Binding-site contacts:
Ligand atom N6 contacts residue GLY420 of chain 1.A at 3.7 Å.
Ligand atom N7 contacts residue SER415 of chain 1.A at 3.9 Å.
Ligand atom N1 contacts residue VAL202 of chain 1.A at 3.5 Å.
Ligand atom N7 contacts residue ASN392 of chain 1.A at 4.2 Å.
Ligand atom C2' contacts residue PRO414 of chain 1.A at 3.6 Å (hydrophobic).
Ligand atom N6 contacts residue VAL202 of chain 1.A at 4.2 Å.
Ligand atom C8 contacts residue HIS413 of chain 1.A at 3.9 Å.
Ligand atom N6 contacts residue GLY422 of chain 1.A at 3.3 Å (h-bond).
Ligand atom C6 contacts residue PRO203 of chain 1.A at 4.0 Å (hydrophobic).
Ligand atom N1 contacts residue PRO203 of chain 1.A at 4.2 Å.
Ligand atom N1 contacts residue GLY422 of chain 1.A at 2.9 Å (h-bond).
Ligand atom C5 contacts residue ARG91 of chain 1.A at 4.2 Å.
Ligand atom C5 contacts residue PRO203 of chain 1.A at 3.8 Å (hydrophobic).
Ligand atom N4 contacts residue ASP201 of chain 1.A at 2.6 Å.
Ligand atom C4 contacts residue PRO203 of chain 1.A at 4.0 Å (hydrophobic).
Ligand atom C2' contacts residue HIS413 of chain 1.A at 3.7 Å.
Ligand atom C5 contacts residue ASP201 of chain 1.A at 3.3 Å.
Ligand atom C6 contacts residue GLY422 of chain 1.A at 3.7 Å.
Ligand atom C4 contacts residue ASP201 of chain 1.A at 3.5 Å.
Ligand atom N6 contacts residue PHE421 of chain 1.A at 3.8 Å.
Ligand atom N6 contacts residue SER415 of chain 1.A at 3.8 Å.
Ligand atom C1' contacts residue PRO203 of chain 1.A at 4.1 Å (hydrophobic).
Ligand atom C2 contacts residue GLY422 of chain 1.A at 3.2 Å.
Ligand atom C2' contacts residue PRO203 of chain 1.A at 3.3 Å (hydrophobic).
Ligand atom C6 contacts residue SER415 of chain 1.A at 4.1 Å.
Ligand atom C4 contacts residue PRO203 of chain 1.A at 4.1 Å (hydrophobic).
Ligand atom C6 contacts residue VAL202 of chain 1.A at 4.2 Å (hydrophobic).
Ligand atom C5 contacts residue VAL202 of chain 1.A at 3.6 Å (hydrophobic).
Ligand atom C4 contacts residue VAL202 of chain 1.A at 3.7 Å (hydrophobic).
Ligand atom C2 contacts residue PRO203 of chain 1.A at 4.0 Å (hydrophobic).
Ligand atom C2 contacts residue VAL202 of chain 1.A at 4.1 Å (hydrophobic).
Ligand atom C5 contacts residue PRO203 of chain 1.A at 4.0 Å (hydrophobic).
Ligand atom N1 contacts residue PRO203 of chain 1.A at 3.8 Å.
Ligand atom N3 contacts residue ASP201 of chain 1.A at 4.2 Å.
Ligand atom N4 contacts residue VAL202 of chain 1.A at 2.9 Å (h-bond).
Ligand atom O3' contacts residue PRO414 of chain 1.A at 4.2 Å.
Ligand atom C6 contacts residue PRO203 of chain 1.A at 4.0 Å (hydrophobic).
Ligand atom N7 contacts residue HIS413 of chain 1.A at 4.2 Å.
Ligand atom C6 contacts residue VAL202 of chain 1.A at 4.1 Å (hydrophobic).
Ligand atom N7 contacts residue PRO203 of chain 1.A at 4.1 Å.

A small-molecule ligand and the protein it binds are described below.
Small molecule (SMILES): Nc1ccn([C@H]2C[C@H](O[P](=O)(O)OC[C@H]3O[C@@H](n4cnc5c(N)ncnc54)C[C@@H]3O)[C@@H](CO)O2)c(=O)n1

Sequence of chain 1.A:
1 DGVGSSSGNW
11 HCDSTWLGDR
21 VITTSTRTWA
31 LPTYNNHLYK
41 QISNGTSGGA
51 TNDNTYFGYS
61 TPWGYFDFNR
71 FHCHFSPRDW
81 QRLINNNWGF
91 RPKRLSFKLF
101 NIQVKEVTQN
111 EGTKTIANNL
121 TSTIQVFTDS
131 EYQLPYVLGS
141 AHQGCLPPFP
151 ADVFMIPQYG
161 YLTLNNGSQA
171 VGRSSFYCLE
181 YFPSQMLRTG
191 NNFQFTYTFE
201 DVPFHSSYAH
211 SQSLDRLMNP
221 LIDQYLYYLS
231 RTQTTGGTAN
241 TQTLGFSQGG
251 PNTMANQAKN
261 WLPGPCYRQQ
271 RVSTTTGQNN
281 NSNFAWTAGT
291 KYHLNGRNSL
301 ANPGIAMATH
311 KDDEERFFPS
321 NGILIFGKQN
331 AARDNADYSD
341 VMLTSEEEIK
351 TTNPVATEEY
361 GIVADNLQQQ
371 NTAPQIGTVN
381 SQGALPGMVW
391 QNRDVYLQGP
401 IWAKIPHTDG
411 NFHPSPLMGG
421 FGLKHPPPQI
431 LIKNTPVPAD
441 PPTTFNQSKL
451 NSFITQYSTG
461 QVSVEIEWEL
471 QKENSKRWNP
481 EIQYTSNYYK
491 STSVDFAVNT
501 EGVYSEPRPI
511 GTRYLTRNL